Sequence of chain 1.A:
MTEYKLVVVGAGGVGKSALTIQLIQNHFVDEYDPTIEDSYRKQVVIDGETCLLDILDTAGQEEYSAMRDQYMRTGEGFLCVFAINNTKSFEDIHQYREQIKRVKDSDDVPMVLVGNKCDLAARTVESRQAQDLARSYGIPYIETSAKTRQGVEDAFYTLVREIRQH

The protein below binds the small molecule below.
Small molecule (SMILES): Nc1nc2c(ncn2[C@@H]2O[C@H](CO[P](=O)(O)O[P](=O)(O)NP(=O)(O)O)[C@@H](O)[C@H]2O)c(=O)[nH]1

Binding-site contacts:
Ligand atom O1G contacts residue TYR32 of chain 1.A at 2.6 Å (h-bond).
Ligand atom O3G contacts residue LYS16 of chain 1.A at 2.5 Å (salt-bridge).
Ligand atom O2A contacts residue TYR32 of chain 1.A at 3.3 Å.
Ligand atom O2B contacts residue MG1 of chain 1.C at 2.0 Å.
Ligand atom C8 contacts residue GLY15 of chain 1.A at 3.5 Å.
Ligand atom PB contacts residue MG1 of chain 1.C at 3.1 Å.
Ligand atom O6 contacts residue ASN116 of chain 1.A at 3.3 Å (h-bond).
Ligand atom O2G contacts residue MG1 of chain 1.C at 2.0 Å.
Ligand atom N3B contacts residue TYR32 of chain 1.A at 3.3 Å.
Ligand atom C6 contacts residue LYS117 of chain 1.A at 3.5 Å.
Ligand atom O6 contacts residue ALA146 of chain 1.A at 2.8 Å (h-bond).
Ligand atom N3B contacts residue GLY13 of chain 1.A at 3.1 Å (h-bond).
Ligand atom O3G contacts residue GLY60 of chain 1.A at 2.8 Å (h-bond).
Ligand atom O1B contacts residue LYS16 of chain 1.A at 2.7 Å (salt-bridge).
Ligand atom O2' contacts residue VAL29 of chain 1.A at 2.5 Å (h-bond).
Ligand atom N7 contacts residue ASN116 of chain 1.A at 3.0 Å (h-bond).
Ligand atom O3A contacts residue GLY15 of chain 1.A at 3.2 Å (h-bond).
Ligand atom O1B contacts residue GLY13 of chain 1.A at 3.5 Å (h-bond).
Ligand atom C4 contacts residue PHE28 of chain 1.A at 3.5 Å (hydrophobic).
Ligand atom O6 contacts residue LYS117 of chain 1.A at 3.3 Å.
Ligand atom O2B contacts residue SER17 of chain 1.A at 2.9 Å (h-bond).
Ligand atom O2' contacts residue ASP30 of chain 1.A at 3.0 Å (salt-bridge).
Ligand atom N2 contacts residue ASP119 of chain 1.A at 2.9 Å (salt-bridge).
Ligand atom O1A contacts residue SER17 of chain 1.A at 3.3 Å (h-bond).
Ligand atom O6 contacts residue SER145 of chain 1.A at 3.3 Å.
Ligand atom O1B contacts residue GLY15 of chain 1.A at 3.1 Å (h-bond).
Ligand atom O4' contacts residue LYS117 of chain 1.A at 3.2 Å (salt-bridge).
Ligand atom C2' contacts residue VAL29 of chain 1.A at 3.3 Å (hydrophobic).
Ligand atom N3B contacts residue MG1 of chain 1.C at 3.3 Å.
Ligand atom O6 contacts residue ASP119 of chain 1.A at 3.4 Å (salt-bridge).
Ligand atom PG contacts residue MG1 of chain 1.C at 3.1 Å.
Ligand atom O1A contacts residue GLY15 of chain 1.A at 3.2 Å.
Ligand atom O3' contacts residue ASP30 of chain 1.A at 2.8 Å (salt-bridge).
Ligand atom O2G contacts residue THR35 of chain 1.A at 2.8 Å (h-bond).
Ligand atom O1B contacts residue VAL14 of chain 1.A at 3.3 Å (h-bond).
Ligand atom N1 contacts residue ASP119 of chain 1.A at 2.7 Å (salt-bridge).
Ligand atom O1G contacts residue PRO34 of chain 1.A at 3.5 Å.
Ligand atom O2' contacts residue PHE28 of chain 1.A at 3.2 Å.
Ligand atom O3G contacts residue GLY12 of chain 1.A at 3.4 Å.
Ligand atom O1A contacts residue ALA18 of chain 1.A at 2.9 Å (h-bond).